Binding-site contacts:
Ligand atom CAE contacts residue ILE178 of chain 4.A at 3.9 Å (hydrophobic).
Ligand atom CAH contacts residue ARG127 of chain 4.A at 3.4 Å.
Ligand atom OAD contacts residue FE1 of chain 4.B at 1.6 Å.
Ligand atom CAH contacts residue ARG83 of chain 4.A at 3.3 Å.
Ligand atom OAC contacts residue ASP174 of chain 4.A at 2.5 Å (salt-bridge).
Ligand atom CAK contacts residue FE1 of chain 4.B at 3.5 Å.
Ligand atom CAI contacts residue LEU176 of chain 4.A at 3.9 Å (hydrophobic).
Ligand atom CAK contacts residue ASP174 of chain 4.A at 3.4 Å.
Ligand atom CAH contacts residue HIS162 of chain 4.A at 3.9 Å.
Ligand atom OAB contacts residue FE1 of chain 4.B at 2.3 Å.
Ligand atom CAH contacts residue ASP174 of chain 4.A at 4.0 Å.
Ligand atom OAA contacts residue GLN108 of chain 4.A at 3.3 Å (h-bond).
Ligand atom OAB contacts residue HIS119 of chain 4.A at 3.5 Å (h-bond).
Ligand atom CAH contacts residue FE1 of chain 4.B at 3.2 Å.
Ligand atom OAD contacts residue MET46 of chain 3.A at 3.9 Å.
Ligand atom OAA contacts residue ARG83 of chain 4.A at 3.4 Å (salt-bridge).
Ligand atom OAA contacts residue HIS162 of chain 4.A at 3.0 Å (h-bond).
Ligand atom OAC contacts residue ALA85 of chain 4.A at 3.9 Å.
Ligand atom CAG contacts residue GLN108 of chain 4.A at 3.7 Å.
Ligand atom CAK contacts residue ARG83 of chain 4.A at 3.8 Å.
Ligand atom OAA contacts residue ARG127 of chain 4.A at 3.4 Å (salt-bridge).
Ligand atom OAB contacts residue ARG127 of chain 4.A at 3.9 Å.
Ligand atom OAC contacts residue TYR104 of chain 4.A at 3.1 Å (h-bond).
Ligand atom CAE contacts residue LEU176 of chain 4.A at 3.7 Å (hydrophobic).
Ligand atom CAI contacts residue ASP174 of chain 4.A at 2.6 Å.
Ligand atom OAD contacts residue HIS119 of chain 4.A at 3.1 Å (h-bond).
Ligand atom CAF contacts residue LEU176 of chain 4.A at 3.7 Å (hydrophobic).
Ligand atom CAG contacts residue ARG127 of chain 4.A at 3.8 Å.
Ligand atom CAJ contacts residue FE1 of chain 4.B at 2.9 Å.
Ligand atom OAB contacts residue ARG83 of chain 4.A at 3.0 Å (salt-bridge).
Ligand atom CAK contacts residue ARG127 of chain 4.A at 3.5 Å.
Ligand atom OAA contacts residue ASP174 of chain 4.A at 3.6 Å (salt-bridge).
Ligand atom OAB contacts residue HIS162 of chain 4.A at 3.9 Å.
Ligand atom OAD contacts residue HIS160 of chain 4.A at 3.8 Å.
Ligand atom CAG contacts residue ARG83 of chain 4.A at 3.8 Å.
Ligand atom CAE contacts residue ASP174 of chain 4.A at 3.9 Å.
Ligand atom OAD contacts residue HIS121 of chain 4.A at 2.8 Å (h-bond).
Ligand atom CAG contacts residue ASP174 of chain 4.A at 2.2 Å.
Ligand atom CAF contacts residue MET46 of chain 3.A at 3.7 Å (hydrophobic).
Ligand atom OAB contacts residue HIS160 of chain 4.A at 3.2 Å (h-bond).

Sequence of chain 4.A:
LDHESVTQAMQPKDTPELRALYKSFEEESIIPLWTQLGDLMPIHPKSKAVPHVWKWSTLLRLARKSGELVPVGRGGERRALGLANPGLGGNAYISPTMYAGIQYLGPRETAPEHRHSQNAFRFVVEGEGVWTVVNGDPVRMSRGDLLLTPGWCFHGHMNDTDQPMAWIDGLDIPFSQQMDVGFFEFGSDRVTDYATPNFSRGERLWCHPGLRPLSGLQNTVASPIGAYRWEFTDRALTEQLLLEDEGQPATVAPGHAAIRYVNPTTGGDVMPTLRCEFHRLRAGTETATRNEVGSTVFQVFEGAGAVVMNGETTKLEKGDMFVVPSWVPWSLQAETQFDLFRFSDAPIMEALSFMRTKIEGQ

Sequence of chain 3.A:
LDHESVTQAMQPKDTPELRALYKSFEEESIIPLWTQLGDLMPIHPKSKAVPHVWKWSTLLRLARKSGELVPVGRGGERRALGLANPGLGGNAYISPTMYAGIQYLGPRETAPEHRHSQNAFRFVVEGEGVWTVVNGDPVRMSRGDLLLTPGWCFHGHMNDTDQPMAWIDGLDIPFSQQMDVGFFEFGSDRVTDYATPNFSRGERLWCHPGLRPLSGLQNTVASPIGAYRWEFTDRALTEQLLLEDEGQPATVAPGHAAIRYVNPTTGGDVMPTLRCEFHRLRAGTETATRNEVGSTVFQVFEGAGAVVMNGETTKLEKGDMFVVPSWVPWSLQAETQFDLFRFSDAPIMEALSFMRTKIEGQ

The protein below binds the small molecule below.
Small molecule (SMILES): O=C(O)c1cc(O)ccc1O